Sequence of chain 1.A:
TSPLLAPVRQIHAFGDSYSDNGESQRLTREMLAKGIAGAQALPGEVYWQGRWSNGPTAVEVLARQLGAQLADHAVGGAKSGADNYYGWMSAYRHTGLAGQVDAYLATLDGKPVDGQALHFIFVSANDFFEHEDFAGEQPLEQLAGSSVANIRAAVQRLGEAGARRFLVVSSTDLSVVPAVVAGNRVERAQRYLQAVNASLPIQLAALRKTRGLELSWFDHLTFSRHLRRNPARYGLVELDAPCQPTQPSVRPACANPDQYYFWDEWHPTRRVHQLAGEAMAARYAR

A small-molecule ligand and the protein it binds are described below.
Small molecule (SMILES): C[N+](C)(C)CCS

Binding-site contacts:
Ligand atom C3 contacts residue ETM1 of chain 1.F at 0.9 Å.
Ligand atom C4 contacts residue HIS268 of chain 1.A at 4.4 Å.
Ligand atom N1 contacts residue TYR87 of chain 1.A at 4.5 Å.
Ligand atom SD contacts residue GLY78 of chain 1.A at 3.7 Å.
Ligand atom N1 contacts residue TYR86 of chain 1.A at 4.3 Å.
Ligand atom C5 contacts residue ASN127 of chain 1.A at 3.5 Å.
Ligand atom SD contacts residue HIS268 of chain 1.A at 4.2 Å.
Ligand atom C5 contacts residue TYR86 of chain 1.A at 3.4 Å (hydrophobic).
Ligand atom C4 contacts residue TRP267 of chain 1.A at 3.5 Å (hydrophobic).
Ligand atom C2 contacts residue ETM1 of chain 1.F at 0.4 Å.
Ligand atom C5 contacts residue ETM1 of chain 1.F at 0.6 Å.
Ligand atom SD contacts residue ACT1 of chain 1.C at 2.9 Å (h-bond).
Ligand atom C1 contacts residue ETM1 of chain 1.F at 1.2 Å.
Ligand atom C5 contacts residue PHE130 of chain 1.A at 3.6 Å (hydrophobic).
Ligand atom C1 contacts residue TRP53 of chain 1.A at 3.8 Å (hydrophobic).
Ligand atom C2 contacts residue TYR86 of chain 1.A at 4.0 Å (hydrophobic).
Ligand atom C3 contacts residue TRP267 of chain 1.A at 4.1 Å (hydrophobic).
Ligand atom SD contacts residue ETM1 of chain 1.F at 2.2 Å.
Ligand atom N1 contacts residue ACT1 of chain 1.C at 4.2 Å.
Ligand atom N1 contacts residue TRP267 of chain 1.A at 4.5 Å.
Ligand atom C2 contacts residue ASN127 of chain 1.A at 3.8 Å.
Ligand atom C2 contacts residue ACT1 of chain 1.C at 3.8 Å.
Ligand atom C3 contacts residue TYR87 of chain 1.A at 4.1 Å (hydrophobic).
Ligand atom SD contacts residue TYR87 of chain 1.A at 3.8 Å.
Ligand atom N1 contacts residue ASN127 of chain 1.A at 4.1 Å.
Ligand atom C4 contacts residue ETM1 of chain 1.F at 0.5 Å.
Ligand atom C4 contacts residue ACT1 of chain 1.C at 3.4 Å.
Ligand atom N1 contacts residue ETM1 of chain 1.F at 0.6 Å (h-bond).
Ligand atom SD contacts residue SER18 of chain 1.A at 3.2 Å (h-bond).
Ligand atom C4 contacts residue PHE130 of chain 1.A at 4.0 Å (hydrophobic).
Ligand atom SD contacts residue GLY77 of chain 1.A at 4.2 Å.
Ligand atom C1 contacts residue ACT1 of chain 1.C at 3.6 Å.
Ligand atom C4 contacts residue ASN127 of chain 1.A at 4.3 Å.
Ligand atom C2 contacts residue TYR87 of chain 1.A at 3.6 Å (hydrophobic).
Ligand atom C1 contacts residue TYR87 of chain 1.A at 3.1 Å (hydrophobic).
Ligand atom N1 contacts residue PHE130 of chain 1.A at 4.4 Å.
Ligand atom C3 contacts residue TYR86 of chain 1.A at 4.0 Å (hydrophobic).
Ligand atom SD contacts residue TRP53 of chain 1.A at 3.2 Å.